Binding-site contacts:
Ligand atom CA contacts residue ASN56 of chain 1.A at 3.8 Å.
Ligand atom O contacts residue GLN326 of chain 1.B at 3.2 Å (h-bond).
Ligand atom C contacts residue GLU210 of chain 1.B at 3.8 Å.
Ligand atom N contacts residue ASN56 of chain 1.A at 4.1 Å.
Ligand atom O contacts residue ASN211 of chain 1.B at 2.7 Å (h-bond).
Ligand atom N contacts residue ARG613 of chain 1.B at 4.0 Å.
Ligand atom CA contacts residue TYR363 of chain 1.B at 4.0 Å (hydrophobic).
Ligand atom N contacts residue GLN326 of chain 1.B at 2.7 Å (h-bond).
Ligand atom CA contacts residue ARG78 of chain 1.A at 4.1 Å.
Ligand atom C contacts residue PHE616 of chain 1.B at 3.9 Å (hydrophobic).
Ligand atom O contacts residue PHE839 of chain 1.B at 4.0 Å.
Ligand atom C contacts residue ASN748 of chain 1.B at 4.0 Å.
Ligand atom N contacts residue TYR75 of chain 1.A at 3.3 Å (h-bond).
Ligand atom CA contacts residue TRP202 of chain 1.B at 3.5 Å (hydrophobic).
Ligand atom N contacts residue PHE839 of chain 1.B at 3.9 Å.
Ligand atom C contacts residue GLN326 of chain 1.B at 3.3 Å.
Ligand atom N contacts residue GLU54 of chain 1.A at 3.8 Å.
Ligand atom N contacts residue GLN57 of chain 1.A at 3.6 Å.
Ligand atom C contacts residue ASN211 of chain 1.B at 3.7 Å.
Ligand atom C contacts residue TRP202 of chain 1.B at 3.6 Å (hydrophobic).
Ligand atom CA contacts residue GLU210 of chain 1.B at 3.4 Å.
Ligand atom O contacts residue PHE616 of chain 1.B at 2.9 Å.
Ligand atom O contacts residue ASN56 of chain 1.A at 3.6 Å.
Ligand atom O contacts residue SER55 of chain 1.A at 3.7 Å.
Ligand atom O contacts residue GLN57 of chain 1.A at 3.6 Å.
Ligand atom C contacts residue ASN56 of chain 1.A at 3.8 Å.
Ligand atom C contacts residue GLN57 of chain 1.A at 4.1 Å.
Ligand atom CA contacts residue GLN57 of chain 1.A at 3.8 Å.
Ligand atom CA contacts residue TYR75 of chain 1.A at 3.8 Å (hydrophobic).
Ligand atom O contacts residue TRP202 of chain 1.B at 4.0 Å.
Ligand atom O contacts residue TYR363 of chain 1.B at 4.0 Å.
Ligand atom O contacts residue LEU747 of chain 1.B at 3.2 Å.
Ligand atom CA contacts residue GLU54 of chain 1.A at 3.7 Å.
Ligand atom CA contacts residue TYR967 of chain 1.B at 4.1 Å (hydrophobic).
Ligand atom O contacts residue GLY746 of chain 1.B at 2.6 Å (h-bond).
Ligand atom CA contacts residue GLN326 of chain 1.B at 3.3 Å.
Ligand atom CA contacts residue GLY746 of chain 1.B at 4.0 Å.
Ligand atom O contacts residue GLU210 of chain 1.B at 3.3 Å (salt-bridge).
Ligand atom O contacts residue ASN748 of chain 1.B at 2.8 Å (h-bond).
Ligand atom C contacts residue GLY746 of chain 1.B at 3.5 Å.

Sequence of chain 1.B:
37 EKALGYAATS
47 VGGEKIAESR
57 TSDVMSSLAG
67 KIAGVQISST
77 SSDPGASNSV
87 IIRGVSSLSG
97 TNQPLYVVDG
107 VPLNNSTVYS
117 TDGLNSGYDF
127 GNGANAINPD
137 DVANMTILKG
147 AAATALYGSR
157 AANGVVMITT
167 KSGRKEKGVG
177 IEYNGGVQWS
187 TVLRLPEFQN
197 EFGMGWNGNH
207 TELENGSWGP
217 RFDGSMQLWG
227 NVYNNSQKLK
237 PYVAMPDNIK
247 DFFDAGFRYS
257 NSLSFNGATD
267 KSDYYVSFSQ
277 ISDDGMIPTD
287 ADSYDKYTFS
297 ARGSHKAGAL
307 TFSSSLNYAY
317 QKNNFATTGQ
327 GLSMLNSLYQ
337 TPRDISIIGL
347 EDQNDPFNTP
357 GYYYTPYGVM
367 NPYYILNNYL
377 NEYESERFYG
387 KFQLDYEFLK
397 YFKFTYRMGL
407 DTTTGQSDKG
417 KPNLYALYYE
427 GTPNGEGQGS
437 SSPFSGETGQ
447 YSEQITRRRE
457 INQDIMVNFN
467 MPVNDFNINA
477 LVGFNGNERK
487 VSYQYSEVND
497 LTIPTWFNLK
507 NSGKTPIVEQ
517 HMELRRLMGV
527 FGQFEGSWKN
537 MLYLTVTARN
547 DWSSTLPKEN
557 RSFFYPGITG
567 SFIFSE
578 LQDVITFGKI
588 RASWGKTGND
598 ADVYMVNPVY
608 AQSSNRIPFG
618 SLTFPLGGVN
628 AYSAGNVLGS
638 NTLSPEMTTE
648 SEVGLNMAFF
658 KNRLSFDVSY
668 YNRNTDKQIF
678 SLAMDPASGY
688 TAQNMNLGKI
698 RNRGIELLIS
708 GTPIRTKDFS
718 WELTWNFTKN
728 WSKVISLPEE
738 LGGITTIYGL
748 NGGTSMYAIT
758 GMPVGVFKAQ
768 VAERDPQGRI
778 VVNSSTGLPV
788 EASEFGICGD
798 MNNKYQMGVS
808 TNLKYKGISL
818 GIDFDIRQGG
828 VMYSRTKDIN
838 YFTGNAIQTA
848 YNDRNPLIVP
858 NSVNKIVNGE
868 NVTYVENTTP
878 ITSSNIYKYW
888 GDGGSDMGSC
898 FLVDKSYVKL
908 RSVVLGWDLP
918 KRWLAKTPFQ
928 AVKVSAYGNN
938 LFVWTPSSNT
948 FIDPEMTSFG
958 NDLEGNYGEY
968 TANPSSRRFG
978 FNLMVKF

Sequence of chain 1.A:
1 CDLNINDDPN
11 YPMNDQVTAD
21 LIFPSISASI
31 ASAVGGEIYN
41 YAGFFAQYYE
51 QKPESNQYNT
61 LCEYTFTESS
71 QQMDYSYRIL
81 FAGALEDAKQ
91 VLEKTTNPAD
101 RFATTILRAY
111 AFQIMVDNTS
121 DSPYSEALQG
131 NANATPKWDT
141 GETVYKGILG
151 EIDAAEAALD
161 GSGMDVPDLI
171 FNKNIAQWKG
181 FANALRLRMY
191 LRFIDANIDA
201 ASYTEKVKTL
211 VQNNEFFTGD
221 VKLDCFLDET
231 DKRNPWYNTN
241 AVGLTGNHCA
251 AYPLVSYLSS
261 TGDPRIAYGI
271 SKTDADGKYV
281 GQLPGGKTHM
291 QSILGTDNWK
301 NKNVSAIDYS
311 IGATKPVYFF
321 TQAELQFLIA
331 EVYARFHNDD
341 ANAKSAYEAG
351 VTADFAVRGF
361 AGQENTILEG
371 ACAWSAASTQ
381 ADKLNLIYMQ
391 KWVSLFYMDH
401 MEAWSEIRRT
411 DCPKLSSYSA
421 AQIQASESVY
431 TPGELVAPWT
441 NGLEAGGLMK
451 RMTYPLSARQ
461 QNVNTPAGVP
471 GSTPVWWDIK

The small molecule below binds the protein below.
Small molecule (SMILES): NCC(=O)NCC(=O)NCC(=O)NCC(=O)NCC(=O)NCC(=O)NCC(=O)NCC(=O)NCC(=O)NCC=O